Binding-site contacts:
Ligand atom C7 contacts residue ASN278 of chain 1.A at 3.8 Å.
Ligand atom O6 contacts residue THR280 of chain 1.A at 3.8 Å.
Ligand atom C4 contacts residue ASN278 of chain 1.A at 4.2 Å.
Ligand atom N2 contacts residue ASN278 of chain 1.A at 3.0 Å (h-bond).
Ligand atom C5 contacts residue ASN278 of chain 1.A at 3.6 Å.
Ligand atom C1 contacts residue ASN278 of chain 1.A at 1.5 Å.
Ligand atom C3 contacts residue ASN278 of chain 1.A at 3.8 Å.
Ligand atom O5 contacts residue ASN278 of chain 1.A at 2.3 Å (h-bond).
Ligand atom C5 contacts residue THR280 of chain 1.A at 4.0 Å.
Ligand atom O5 contacts residue THR280 of chain 1.A at 3.8 Å.
Ligand atom C1 contacts residue THR280 of chain 1.A at 3.6 Å.
Ligand atom C2 contacts residue ASN278 of chain 1.A at 2.5 Å.
Ligand atom O7 contacts residue ASN278 of chain 1.A at 4.1 Å.

The small molecule below binds the protein below.
Small molecule (SMILES): CC(=O)N[C@@H]1[C@@H](O)[C@H](O)[C@@H](CO)O[C@H]1O

Sequence of chain 1.A:
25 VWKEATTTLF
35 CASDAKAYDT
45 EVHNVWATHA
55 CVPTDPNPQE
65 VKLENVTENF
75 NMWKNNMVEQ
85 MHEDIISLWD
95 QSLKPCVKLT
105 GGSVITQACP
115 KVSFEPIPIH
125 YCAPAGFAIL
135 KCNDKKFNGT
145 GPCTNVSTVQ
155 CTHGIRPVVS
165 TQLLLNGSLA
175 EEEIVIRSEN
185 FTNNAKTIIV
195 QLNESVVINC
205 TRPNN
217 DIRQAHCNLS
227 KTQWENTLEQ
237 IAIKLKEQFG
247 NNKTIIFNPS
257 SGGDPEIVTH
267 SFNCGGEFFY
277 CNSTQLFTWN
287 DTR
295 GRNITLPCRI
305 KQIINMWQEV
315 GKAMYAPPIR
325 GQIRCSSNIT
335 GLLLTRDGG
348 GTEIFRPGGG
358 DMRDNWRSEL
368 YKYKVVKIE